Sequence of chain 1.A:
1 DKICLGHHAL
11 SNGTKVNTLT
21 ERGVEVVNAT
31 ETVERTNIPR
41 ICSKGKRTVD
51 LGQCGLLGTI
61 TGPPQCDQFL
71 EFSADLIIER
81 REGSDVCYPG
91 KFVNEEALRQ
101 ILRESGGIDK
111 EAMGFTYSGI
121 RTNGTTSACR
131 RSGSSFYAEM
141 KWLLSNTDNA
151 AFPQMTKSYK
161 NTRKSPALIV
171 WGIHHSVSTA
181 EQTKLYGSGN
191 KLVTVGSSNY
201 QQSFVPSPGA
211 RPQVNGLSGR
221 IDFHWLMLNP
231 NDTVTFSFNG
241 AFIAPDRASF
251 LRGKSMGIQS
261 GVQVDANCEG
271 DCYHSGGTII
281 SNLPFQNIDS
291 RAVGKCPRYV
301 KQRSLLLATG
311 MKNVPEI

Binding-site contacts:
Ligand atom C3 contacts residue ASN12 of chain 1.A at 3.7 Å.
Ligand atom O7 contacts residue GLY13 of chain 1.A at 3.6 Å.
Ligand atom C7 contacts residue ASN12 of chain 1.A at 3.6 Å.
Ligand atom C8 contacts residue GLY13 of chain 1.A at 4.0 Å.
Ligand atom C5 contacts residue ASN12 of chain 1.A at 3.6 Å.
Ligand atom C1 contacts residue ASN12 of chain 1.A at 1.5 Å.
Ligand atom N2 contacts residue ASN12 of chain 1.A at 2.9 Å (h-bond).
Ligand atom O7 contacts residue ASN12 of chain 1.A at 3.9 Å.
Ligand atom O5 contacts residue ASN12 of chain 1.A at 2.4 Å (h-bond).
Ligand atom C7 contacts residue GLY13 of chain 1.A at 4.0 Å.
Ligand atom C4 contacts residue ASN12 of chain 1.A at 4.0 Å.
Ligand atom C2 contacts residue ASN12 of chain 1.A at 2.3 Å.
Ligand atom C8 contacts residue ASN12 of chain 1.A at 3.2 Å.

This protein binds this small molecule.
Small molecule (SMILES): CC(=O)N[C@@H]1[C@@H](O)[C@H](O)[C@@H](CO)O[C@H]1O